A protein and the small-molecule ligand that binds it are described below.
Small molecule (SMILES): O=C([O-])C(=O)[O-]

Sequence of chain 1.A:
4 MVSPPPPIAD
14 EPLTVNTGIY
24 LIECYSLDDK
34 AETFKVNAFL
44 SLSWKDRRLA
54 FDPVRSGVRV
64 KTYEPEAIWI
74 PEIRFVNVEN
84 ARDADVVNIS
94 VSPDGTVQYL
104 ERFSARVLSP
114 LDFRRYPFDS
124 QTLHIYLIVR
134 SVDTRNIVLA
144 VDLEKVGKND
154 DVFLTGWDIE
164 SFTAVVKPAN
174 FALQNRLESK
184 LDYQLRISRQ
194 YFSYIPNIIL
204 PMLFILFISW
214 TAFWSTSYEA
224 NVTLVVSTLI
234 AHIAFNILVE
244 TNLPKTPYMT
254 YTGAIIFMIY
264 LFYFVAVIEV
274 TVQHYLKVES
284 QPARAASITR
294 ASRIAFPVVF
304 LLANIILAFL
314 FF

Binding-site contacts:
Ligand atom O3 contacts residue VAL81 of chain 1.A at 4.3 Å.
Ligand atom C2 contacts residue PHE78 of chain 1.A at 3.4 Å (hydrophobic).
Ligand atom O4 contacts residue ARG105 of chain 1.E at 2.8 Å (salt-bridge).
Ligand atom C1 contacts residue ARG85 of chain 1.A at 3.4 Å.
Ligand atom C1 contacts residue ARG77 of chain 1.A at 4.0 Å.
Ligand atom O3 contacts residue ARG85 of chain 1.A at 2.9 Å (salt-bridge).
Ligand atom O4 contacts residue VAL81 of chain 1.A at 3.3 Å.
Ligand atom O2 contacts residue ARG105 of chain 1.E at 3.5 Å (salt-bridge).
Ligand atom O2 contacts residue ARG77 of chain 1.A at 3.8 Å.
Ligand atom C2 contacts residue ARG77 of chain 1.A at 3.9 Å.
Ligand atom O3 contacts residue PHE78 of chain 1.A at 3.0 Å.
Ligand atom O2 contacts residue PHE78 of chain 1.A at 4.4 Å.
Ligand atom C2 contacts residue VAL81 of chain 1.A at 4.1 Å (hydrophobic).
Ligand atom O1 contacts residue ILE76 of chain 1.A at 3.8 Å.
Ligand atom C2 contacts residue ARG85 of chain 1.A at 4.1 Å.
Ligand atom O3 contacts residue ALA84 of chain 1.A at 4.0 Å.
Ligand atom O2 contacts residue ALA84 of chain 1.A at 3.5 Å.
Ligand atom C2 contacts residue ARG105 of chain 1.E at 3.5 Å.
Ligand atom C2 contacts residue ALA84 of chain 1.A at 3.8 Å (hydrophobic).
Ligand atom O2 contacts residue ARG85 of chain 1.A at 4.4 Å.
Ligand atom C1 contacts residue PHE78 of chain 1.A at 3.5 Å (hydrophobic).
Ligand atom O1 contacts residue ARG85 of chain 1.A at 2.8 Å (salt-bridge).
Ligand atom O1 contacts residue PHE78 of chain 1.A at 3.9 Å.
Ligand atom O4 contacts residue PHE78 of chain 1.A at 2.6 Å (h-bond).
Ligand atom O1 contacts residue ARG77 of chain 1.A at 3.8 Å.
Ligand atom C1 contacts residue ALA84 of chain 1.A at 4.0 Å (hydrophobic).
Ligand atom O4 contacts residue ARG77 of chain 1.A at 3.7 Å.

Sequence of chain 1.E:
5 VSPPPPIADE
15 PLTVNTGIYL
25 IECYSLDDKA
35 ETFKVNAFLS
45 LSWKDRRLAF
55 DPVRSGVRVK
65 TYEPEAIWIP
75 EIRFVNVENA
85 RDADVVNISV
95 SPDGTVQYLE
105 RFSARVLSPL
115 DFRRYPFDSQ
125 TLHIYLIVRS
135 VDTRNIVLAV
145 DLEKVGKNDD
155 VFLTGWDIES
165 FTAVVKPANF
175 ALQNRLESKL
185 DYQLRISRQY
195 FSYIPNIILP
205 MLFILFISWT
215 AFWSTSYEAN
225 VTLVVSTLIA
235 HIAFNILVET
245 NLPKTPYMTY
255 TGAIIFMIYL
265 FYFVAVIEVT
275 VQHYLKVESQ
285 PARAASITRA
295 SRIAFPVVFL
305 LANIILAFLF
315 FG